Binding-site contacts:
Ligand atom CD contacts residue SER86 of chain 50.A at 3.5 Å.
Ligand atom C contacts residue LYS98 of chain 50.A at 3.7 Å.
Ligand atom CZ contacts residue SER86 of chain 50.A at 3.2 Å.
Ligand atom CB contacts residue LYS234 of chain 49.C at 3.9 Å.
Ligand atom NH1 contacts residue THR88 of chain 50.A at 3.8 Å.
Ligand atom CD1 contacts residue ILE84 of chain 50.A at 4.0 Å (hydrophobic).
Ligand atom NH2 contacts residue ASN101 of chain 50.A at 3.7 Å.
Ligand atom CD2 contacts residue ILE84 of chain 50.A at 3.9 Å (hydrophobic).
Ligand atom NE contacts residue ASN101 of chain 50.A at 3.0 Å (h-bond).
Ligand atom C contacts residue THR88 of chain 50.A at 4.2 Å.
Ligand atom NE contacts residue SER86 of chain 50.A at 3.6 Å.
Ligand atom O contacts residue LYS98 of chain 50.A at 3.8 Å.
Ligand atom NH2 contacts residue LYS97 of chain 50.A at 3.6 Å (salt-bridge).
Ligand atom CA contacts residue LYS234 of chain 49.C at 2.5 Å.
Ligand atom NH1 contacts residue LYS98 of chain 50.A at 3.7 Å.
Ligand atom CA contacts residue SER233 of chain 49.C at 3.6 Å.
Ligand atom C contacts residue LYS234 of chain 49.C at 3.0 Å.
Ligand atom O contacts residue SER86 of chain 50.A at 2.8 Å (h-bond).
Ligand atom NH2 contacts residue PHE100 of chain 50.A at 2.8 Å (h-bond).
Ligand atom N contacts residue LYS234 of chain 49.C at 3.6 Å.
Ligand atom N contacts residue LYS234 of chain 49.C at 1.5 Å.
Ligand atom CZ contacts residue ASN101 of chain 50.A at 3.7 Å.
Ligand atom NH2 contacts residue SER86 of chain 50.A at 3.5 Å (h-bond).
Ligand atom CB contacts residue SER233 of chain 49.C at 4.1 Å.
Ligand atom NH2 contacts residue LYS98 of chain 50.A at 2.7 Å (salt-bridge).
Ligand atom CD contacts residue ASN101 of chain 50.A at 3.2 Å.
Ligand atom CZ contacts residue PHE100 of chain 50.A at 4.1 Å (hydrophobic).
Ligand atom O contacts residue THR88 of chain 50.A at 3.7 Å.
Ligand atom O contacts residue LYS234 of chain 49.C at 3.4 Å.
Ligand atom NH2 contacts residue LEU87 of chain 50.A at 3.9 Å.
Ligand atom CA contacts residue SER86 of chain 50.A at 4.0 Å.
Ligand atom N contacts residue SER233 of chain 49.C at 3.0 Å (h-bond).
Ligand atom NH1 contacts residue LEU87 of chain 50.A at 3.9 Å.
Ligand atom CB contacts residue SER86 of chain 50.A at 3.9 Å.
Ligand atom CZ contacts residue LEU87 of chain 50.A at 4.2 Å (hydrophobic).
Ligand atom C contacts residue SER86 of chain 50.A at 3.6 Å.
Ligand atom NH1 contacts residue SER86 of chain 50.A at 3.4 Å (h-bond).
Ligand atom CG contacts residue SER86 of chain 50.A at 4.2 Å.
Ligand atom CZ contacts residue LYS98 of chain 50.A at 3.7 Å.
Ligand atom N contacts residue SER86 of chain 50.A at 4.0 Å.

The protein below binds the small molecule below.
Small molecule (SMILES): CC[C@H](C)[C@H](NC(=O)[C@@H](N)CC(C)C)C(=O)NCC(=O)N[C@@H](CCCN=C(N)N)C(=O)N[C@H](C=O)[C@@H](C)O

Sequence of chain 49.C:
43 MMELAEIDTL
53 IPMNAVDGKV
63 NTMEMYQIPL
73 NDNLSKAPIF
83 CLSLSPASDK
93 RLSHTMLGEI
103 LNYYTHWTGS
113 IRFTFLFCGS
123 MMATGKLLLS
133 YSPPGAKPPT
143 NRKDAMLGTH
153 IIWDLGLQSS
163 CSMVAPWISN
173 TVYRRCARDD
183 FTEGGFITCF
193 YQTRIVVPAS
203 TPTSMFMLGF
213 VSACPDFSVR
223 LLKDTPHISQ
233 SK

Sequence of chain 50.A:
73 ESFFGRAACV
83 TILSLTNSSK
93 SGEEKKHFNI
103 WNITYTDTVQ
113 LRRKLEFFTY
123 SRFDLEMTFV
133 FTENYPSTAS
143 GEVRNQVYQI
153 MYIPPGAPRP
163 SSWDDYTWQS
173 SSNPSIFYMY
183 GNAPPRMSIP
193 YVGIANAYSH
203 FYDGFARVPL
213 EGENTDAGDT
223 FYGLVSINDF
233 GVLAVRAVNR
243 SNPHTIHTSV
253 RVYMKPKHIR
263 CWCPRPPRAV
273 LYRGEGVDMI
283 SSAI